Sequence of chain 1.A:
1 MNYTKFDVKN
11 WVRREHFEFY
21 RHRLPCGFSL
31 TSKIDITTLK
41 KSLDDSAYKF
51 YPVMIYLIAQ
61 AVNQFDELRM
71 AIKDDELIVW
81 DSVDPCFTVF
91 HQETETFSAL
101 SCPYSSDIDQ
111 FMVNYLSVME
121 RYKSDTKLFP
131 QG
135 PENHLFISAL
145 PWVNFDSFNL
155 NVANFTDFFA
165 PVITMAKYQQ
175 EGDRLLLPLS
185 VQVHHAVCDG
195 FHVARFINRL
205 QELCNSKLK

Binding-site contacts:
Ligand atom C18 contacts residue HIS189 of chain 2.A at 3.4 Å.
Ligand atom C32 contacts residue PHE162 of chain 1.A at 3.1 Å (hydrophobic).
Ligand atom C7 contacts residue LEU24 of chain 2.A at 4.0 Å (hydrophobic).
Ligand atom C11 contacts residue PHE140 of chain 1.A at 3.9 Å (hydrophobic).
Ligand atom C1 contacts residue TYR20 of chain 2.A at 3.6 Å (hydrophobic).
Ligand atom O1 contacts residue TYR20 of chain 2.A at 3.5 Å (h-bond).
Ligand atom C19 contacts residue PHE140 of chain 1.A at 3.9 Å (hydrophobic).
Ligand atom C22 contacts residue PHE140 of chain 1.A at 3.9 Å (hydrophobic).
Ligand atom C12 contacts residue PHE140 of chain 1.A at 3.1 Å (hydrophobic).
Ligand atom C28 contacts residue PHE129 of chain 1.A at 3.0 Å (hydrophobic).
Ligand atom C26 contacts residue CYS86 of chain 1.A at 3.9 Å (hydrophobic).
Ligand atom C14 contacts residue PHE140 of chain 1.A at 4.1 Å (hydrophobic).
Ligand atom O5 contacts residue ARG23 of chain 2.A at 4.0 Å.
Ligand atom C12 contacts residue PHE129 of chain 1.A at 3.8 Å (hydrophobic).
Ligand atom C21 contacts residue PHE140 of chain 1.A at 3.1 Å (hydrophobic).
Ligand atom C2 contacts residue THR88 of chain 1.A at 3.5 Å.
Ligand atom C5 contacts residue TYR20 of chain 2.A at 4.1 Å (hydrophobic).
Ligand atom C20 contacts residue LEU24 of chain 2.A at 3.7 Å (hydrophobic).
Ligand atom C9 contacts residue PHE140 of chain 1.A at 3.9 Å (hydrophobic).
Ligand atom C1 contacts residue THR88 of chain 1.A at 4.0 Å.
Ligand atom C3 contacts residue HIS189 of chain 2.A at 3.5 Å.
Ligand atom C20 contacts residue PHE19 of chain 2.A at 3.9 Å (hydrophobic).
Ligand atom O6 contacts residue HIS189 of chain 2.A at 2.4 Å (h-bond).
Ligand atom C27 contacts residue SER101 of chain 1.A at 3.7 Å.
Ligand atom C20 contacts residue TYR20 of chain 2.A at 3.5 Å (hydrophobic).
Ligand atom O6 contacts residue PHE97 of chain 1.A at 3.6 Å.
Ligand atom C17 contacts residue PHE140 of chain 1.A at 3.9 Å (hydrophobic).
Ligand atom C13 contacts residue PHE140 of chain 1.A at 3.8 Å (hydrophobic).
Ligand atom C2 contacts residue TYR20 of chain 2.A at 3.8 Å (hydrophobic).
Ligand atom O6 contacts residue TYR20 of chain 2.A at 2.8 Å (h-bond).
Ligand atom C23 contacts residue PHE129 of chain 1.A at 3.9 Å (hydrophobic).
Ligand atom C31 contacts residue PHE162 of chain 1.A at 3.8 Å (hydrophobic).
Ligand atom C23 contacts residue PHE140 of chain 1.A at 3.7 Å (hydrophobic).
Ligand atom C3 contacts residue TYR20 of chain 2.A at 3.8 Å (hydrophobic).
Ligand atom C15 contacts residue LEU24 of chain 2.A at 3.1 Å (hydrophobic).
Ligand atom C18 contacts residue LEU154 of chain 1.A at 3.2 Å (hydrophobic).
Ligand atom O2 contacts residue PHE140 of chain 1.A at 3.9 Å.
Ligand atom O1 contacts residue PHE129 of chain 1.A at 3.9 Å.
Ligand atom C2 contacts residue PHE97 of chain 1.A at 3.8 Å (hydrophobic).
Ligand atom C27 contacts residue CYS86 of chain 1.A at 3.7 Å (hydrophobic).

Sequence of chain 2.A:
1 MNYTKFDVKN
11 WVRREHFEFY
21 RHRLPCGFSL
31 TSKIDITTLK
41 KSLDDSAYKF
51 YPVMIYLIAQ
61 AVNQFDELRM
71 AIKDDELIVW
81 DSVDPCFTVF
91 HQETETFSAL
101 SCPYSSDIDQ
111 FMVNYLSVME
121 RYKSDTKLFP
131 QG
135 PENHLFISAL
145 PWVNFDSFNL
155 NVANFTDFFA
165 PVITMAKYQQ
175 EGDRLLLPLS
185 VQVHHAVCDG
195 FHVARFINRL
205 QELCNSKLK

A protein and the small-molecule ligand that binds it are described below.
Small molecule (SMILES): CC(=O)O[C@H]1C[C@@]2(C)[C@@H](C[C@@H](O)[C@H]3[C@@]4(C)CC[C@@H](O)[C@@H](C)[C@@H]4CC[C@@]32C)/C1=C(\CCC=C(C)C)C(=O)O